The small molecule below binds the protein below.
Small molecule (SMILES): CCCCCCO[C@@H]1O[C@H](CO)[C@H](O)[C@H](O)[C@H]1O[C@@H]1O[C@@H](C)[C@@H](O)[C@@H](O)[C@@H]1O

Sequence of chain 1.A:
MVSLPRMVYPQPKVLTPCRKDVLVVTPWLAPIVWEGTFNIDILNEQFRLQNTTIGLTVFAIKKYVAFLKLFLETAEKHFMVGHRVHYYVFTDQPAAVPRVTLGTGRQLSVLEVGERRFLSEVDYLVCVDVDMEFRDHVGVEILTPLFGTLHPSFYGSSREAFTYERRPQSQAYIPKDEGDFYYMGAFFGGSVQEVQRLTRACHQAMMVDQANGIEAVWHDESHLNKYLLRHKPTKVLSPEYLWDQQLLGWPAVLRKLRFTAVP

Binding-site contacts:
Ligand atom O4 contacts residue MET204 of chain 1.A at 3.9 Å.
Ligand atom C6 contacts residue THR183 of chain 1.A at 3.4 Å.
Ligand atom C6' contacts residue LEU267 of chain 1.A at 4.0 Å (hydrophobic).
Ligand atom C2 contacts residue MET204 of chain 1.A at 4.0 Å (hydrophobic).
Ligand atom C4 contacts residue HIS171 of chain 1.A at 3.8 Å.
Ligand atom O5 contacts residue HIS171 of chain 1.A at 3.1 Å.
Ligand atom C4 contacts residue GLU241 of chain 1.A at 3.4 Å.
Ligand atom O4 contacts residue GLU241 of chain 1.A at 2.7 Å (salt-bridge).
Ligand atom C1' contacts residue HIS171 of chain 1.A at 4.0 Å.
Ligand atom C4 contacts residue ASP264 of chain 1.A at 3.3 Å.
Ligand atom C3 contacts residue UDP1 of chain 1.H at 3.7 Å.
Ligand atom C6 contacts residue GLU241 of chain 1.A at 3.6 Å.
Ligand atom O4 contacts residue HIS171 of chain 1.A at 2.9 Å.
Ligand atom O2 contacts residue UDP1 of chain 1.H at 4.0 Å.
Ligand atom O6 contacts residue THR183 of chain 1.A at 2.8 Å (h-bond).
Ligand atom O5 contacts residue MET204 of chain 1.A at 3.1 Å.
Ligand atom C1 contacts residue UDP1 of chain 1.H at 3.6 Å.
Ligand atom C5 contacts residue TRP238 of chain 1.A at 3.7 Å (hydrophobic).
Ligand atom C2 contacts residue HIS171 of chain 1.A at 3.8 Å.
Ligand atom O2 contacts residue UDP1 of chain 1.H at 2.8 Å (h-bond).
Ligand atom O3 contacts residue MET204 of chain 1.A at 3.9 Å.
Ligand atom C6 contacts residue PHE174 of chain 1.A at 4.0 Å (hydrophobic).
Ligand atom C4 contacts residue TRP238 of chain 1.A at 3.7 Å (hydrophobic).
Ligand atom O6 contacts residue TRP238 of chain 1.A at 3.4 Å (h-bond).
Ligand atom O4 contacts residue ASP264 of chain 1.A at 2.7 Å (salt-bridge).
Ligand atom C3 contacts residue TRP238 of chain 1.A at 3.9 Å (hydrophobic).
Ligand atom O3 contacts residue UDP1 of chain 1.H at 2.6 Å (h-bond).
Ligand atom O1 contacts residue HIS171 of chain 1.A at 3.4 Å (h-bond).
Ligand atom C5 contacts residue HIS171 of chain 1.A at 3.8 Å.
Ligand atom C1' contacts residue SER173 of chain 1.A at 3.5 Å.
Ligand atom O1 contacts residue SER173 of chain 1.A at 3.9 Å.
Ligand atom C1 contacts residue HIS171 of chain 1.A at 3.8 Å.
Ligand atom C2 contacts residue UDP1 of chain 1.H at 3.5 Å.
Ligand atom C1 contacts residue MET204 of chain 1.A at 3.8 Å (hydrophobic).
Ligand atom O6 contacts residue PHE174 of chain 1.A at 3.5 Å.
Ligand atom O5 contacts residue PHE174 of chain 1.A at 4.0 Å.
Ligand atom C6 contacts residue TRP238 of chain 1.A at 3.5 Å (hydrophobic).
Ligand atom C2' contacts residue SER173 of chain 1.A at 3.7 Å.
Ligand atom C2' contacts residue LEU267 of chain 1.A at 3.8 Å (hydrophobic).
Ligand atom C6 contacts residue TYR202 of chain 1.A at 3.8 Å (hydrophobic).